Binding-site contacts:
Ligand atom C7 contacts residue ASN528 of chain 1.E at 3.2 Å.
Ligand atom C8 contacts residue ASN528 of chain 1.E at 4.3 Å.
Ligand atom O3 contacts residue SER402 of chain 1.E at 3.4 Å (h-bond).
Ligand atom C2 contacts residue ASN528 of chain 1.E at 2.5 Å.
Ligand atom C8 contacts residue LYS398 of chain 1.E at 3.8 Å.
Ligand atom O5 contacts residue ASN528 of chain 1.E at 2.4 Å (h-bond).
Ligand atom C8 contacts residue ASP525 of chain 1.E at 4.1 Å.
Ligand atom C2 contacts residue SER402 of chain 1.E at 3.6 Å.
Ligand atom C8 contacts residue SER402 of chain 1.E at 4.0 Å.
Ligand atom C3 contacts residue ASN528 of chain 1.E at 3.8 Å.
Ligand atom C3 contacts residue SER402 of chain 1.E at 3.2 Å.
Ligand atom O7 contacts residue ASN528 of chain 1.E at 3.1 Å (h-bond).
Ligand atom C4 contacts residue ASN528 of chain 1.E at 4.2 Å.
Ligand atom C7 contacts residue SER402 of chain 1.E at 4.0 Å.
Ligand atom C5 contacts residue ASN528 of chain 1.E at 3.7 Å.
Ligand atom N2 contacts residue SER402 of chain 1.E at 3.0 Å (h-bond).
Ligand atom C1 contacts residue SER402 of chain 1.E at 4.3 Å.
Ligand atom N2 contacts residue ASN528 of chain 1.E at 2.9 Å (h-bond).
Ligand atom C1 contacts residue ASN528 of chain 1.E at 1.4 Å.

Sequence of chain 1.E:
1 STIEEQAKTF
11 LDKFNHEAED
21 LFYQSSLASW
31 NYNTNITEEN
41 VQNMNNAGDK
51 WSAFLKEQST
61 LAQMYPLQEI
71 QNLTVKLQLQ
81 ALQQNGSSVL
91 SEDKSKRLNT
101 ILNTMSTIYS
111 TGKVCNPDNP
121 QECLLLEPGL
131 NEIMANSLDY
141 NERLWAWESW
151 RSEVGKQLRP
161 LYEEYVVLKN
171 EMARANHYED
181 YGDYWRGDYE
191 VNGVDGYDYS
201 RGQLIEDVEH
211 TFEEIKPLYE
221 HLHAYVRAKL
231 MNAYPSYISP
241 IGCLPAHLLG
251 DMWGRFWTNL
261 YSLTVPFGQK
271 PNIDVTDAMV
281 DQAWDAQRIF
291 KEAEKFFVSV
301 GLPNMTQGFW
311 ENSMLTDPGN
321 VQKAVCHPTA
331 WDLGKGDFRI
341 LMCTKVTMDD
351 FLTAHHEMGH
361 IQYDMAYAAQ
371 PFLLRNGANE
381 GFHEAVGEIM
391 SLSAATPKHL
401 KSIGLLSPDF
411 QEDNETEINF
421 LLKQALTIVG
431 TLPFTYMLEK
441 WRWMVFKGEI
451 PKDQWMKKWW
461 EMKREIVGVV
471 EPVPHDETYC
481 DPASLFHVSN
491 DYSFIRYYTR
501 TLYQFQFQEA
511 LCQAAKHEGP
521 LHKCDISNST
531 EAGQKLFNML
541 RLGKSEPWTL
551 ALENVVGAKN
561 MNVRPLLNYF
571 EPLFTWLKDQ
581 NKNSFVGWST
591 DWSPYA

This small molecule binds to this protein.
Small molecule (SMILES): CC(=O)N[C@H]1[C@H](O[C@H]2[C@H](O)[C@@H](NC(C)=O)CO[C@@H]2CO)O[C@H](CO)[C@@H](O)[C@@H]1O